Sequence of chain 1.C:
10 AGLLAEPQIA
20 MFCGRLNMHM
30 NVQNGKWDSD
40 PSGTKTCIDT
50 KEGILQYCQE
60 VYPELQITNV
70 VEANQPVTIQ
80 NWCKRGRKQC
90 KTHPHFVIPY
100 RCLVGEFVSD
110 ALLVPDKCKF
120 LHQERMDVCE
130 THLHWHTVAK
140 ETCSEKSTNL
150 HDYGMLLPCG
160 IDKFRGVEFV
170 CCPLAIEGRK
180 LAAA

The protein below binds the small molecule below.
Small molecule (SMILES): C[C@@H](O)CCO

Binding-site contacts:
Ligand atom C1 contacts residue PRO172 of chain 1.C at 4.4 Å (hydrophobic).
Ligand atom C4 contacts residue LEU173 of chain 1.C at 3.7 Å (hydrophobic).
Ligand atom O3 contacts residue ALA174 of chain 1.C at 2.9 Å (h-bond).
Ligand atom C3 contacts residue ALA174 of chain 1.C at 3.8 Å (hydrophobic).
Ligand atom O1 contacts residue ALA174 of chain 1.C at 4.2 Å.
Ligand atom O3 contacts residue LEU173 of chain 1.C at 3.9 Å.
Ligand atom C3 contacts residue LEU173 of chain 1.C at 3.6 Å (hydrophobic).
Ligand atom C4 contacts residue SER146 of chain 1.C at 4.2 Å.
Ligand atom C4 contacts residue ALA174 of chain 1.C at 4.5 Å (hydrophobic).
Ligand atom O1 contacts residue PRO172 of chain 1.C at 4.1 Å.
Ligand atom C3 contacts residue PRO172 of chain 1.C at 4.0 Å (hydrophobic).
Ligand atom O3 contacts residue PRO172 of chain 1.C at 4.5 Å.
Ligand atom C2 contacts residue PRO172 of chain 1.C at 4.4 Å (hydrophobic).